Binding-site contacts:
Ligand atom N3 contacts residue DA2 of chain 1.C at 2.8 Å (h-bond).
Ligand atom O3' contacts residue GLN131 of chain 1.A at 3.3 Å (h-bond).
Ligand atom O4 contacts residue DA2 of chain 1.C at 2.9 Å (h-bond).
Ligand atom C5' contacts residue ASN226 of chain 1.A at 3.4 Å.
Ligand atom N2 contacts residue ARG276 of chain 1.A at 3.0 Å (salt-bridge).
Ligand atom N3 contacts residue DA5 of chain 1.C at 2.8 Å (h-bond).
Ligand atom O4' contacts residue ARG276 of chain 1.A at 3.1 Å (salt-bridge).
Ligand atom O2 contacts residue ARG276 of chain 1.A at 3.5 Å (salt-bridge).
Ligand atom C5 contacts residue ARG273 of chain 1.A at 3.4 Å.
Ligand atom N3 contacts residue DA2 of chain 1.C at 3.5 Å.
Ligand atom C2 contacts residue DC6 of chain 1.C at 3.4 Å.
Ligand atom O6 contacts residue DA5 of chain 1.C at 3.5 Å (h-bond).
Ligand atom O2 contacts residue DG3 of chain 1.C at 2.5 Å (h-bond).
Ligand atom O2 contacts residue DG3 of chain 1.C at 3.3 Å (h-bond).
Ligand atom N2 contacts residue DC6 of chain 1.C at 2.7 Å (h-bond).
Ligand atom C2 contacts residue DA2 of chain 1.C at 3.2 Å.
Ligand atom N2 contacts residue DA2 of chain 1.C at 3.0 Å (h-bond).
Ligand atom C4' contacts residue LEU286 of chain 1.A at 3.4 Å (hydrophobic).
Ligand atom C5' contacts residue GLN223 of chain 1.A at 3.4 Å.
Ligand atom O2 contacts residue DA5 of chain 1.C at 3.4 Å.
Ligand atom C6 contacts residue DT4 of chain 1.C at 3.5 Å.
Ligand atom C4' contacts residue GLU288 of chain 1.A at 3.5 Å.
Ligand atom O6 contacts residue DC1 of chain 1.C at 2.8 Å (h-bond).
Ligand atom O6 contacts residue ARG273 of chain 1.A at 3.1 Å (salt-bridge).
Ligand atom C2 contacts residue DG3 of chain 1.C at 3.4 Å.
Ligand atom C4' contacts residue ASN226 of chain 1.A at 3.5 Å.
Ligand atom C2 contacts residue DT4 of chain 1.C at 3.2 Å.
Ligand atom O4 contacts residue DA5 of chain 1.C at 3.1 Å (h-bond).
Ligand atom C6 contacts residue DC6 of chain 1.C at 3.4 Å.
Ligand atom N1 contacts residue DC1 of chain 1.C at 2.8 Å (h-bond).
Ligand atom C5' contacts residue LEU286 of chain 1.A at 3.4 Å (hydrophobic).
Ligand atom C1' contacts residue ARG276 of chain 1.A at 3.5 Å.
Ligand atom N1 contacts residue DT4 of chain 1.C at 2.6 Å (h-bond).
Ligand atom N4 contacts residue DG3 of chain 1.C at 3.0 Å (h-bond).
Ligand atom N1 contacts residue DA2 of chain 1.C at 3.4 Å.
Ligand atom O6 contacts residue DC6 of chain 1.C at 2.8 Å (h-bond).
Ligand atom N1 contacts residue DC6 of chain 1.C at 2.7 Å (h-bond).
Ligand atom N6 contacts residue DT4 of chain 1.C at 2.9 Å (h-bond).
Ligand atom N3 contacts residue DG3 of chain 1.C at 2.8 Å (h-bond).
Ligand atom N2 contacts residue DC1 of chain 1.C at 2.7 Å (h-bond).

A small-molecule ligand and the protein it binds are described below.
Small molecule (SMILES): Cc1cn([C@H]2C[C@H](O[P](=O)(O)OC[C@H]3O[C@@H](n4cnc5c(=O)nc(N)[nH]c54)C[C@@H]3O)[C@@H](CO[P](=O)(O)O[C@H]3C[C@H](n4ccc(N)nc4=O)O[C@@H]3CO[P](=O)(O)O[C@H]3C[C@H](n4cnc5c(N)ncnc54)O[C@@H]3CO[P](=O)(O)O[C@H]3C[C@H](n4cc(C)c(=O)[nH]c4=O)O[C@@H]3CO[P](=O)(O)O[C@H]3C[C@H](n4cnc5c(=O)nc(N)[nH]c54)O[C@@H]3COP(=O)=O)O2)c(=O)[nH]c1=O

Sequence of chain 1.A:
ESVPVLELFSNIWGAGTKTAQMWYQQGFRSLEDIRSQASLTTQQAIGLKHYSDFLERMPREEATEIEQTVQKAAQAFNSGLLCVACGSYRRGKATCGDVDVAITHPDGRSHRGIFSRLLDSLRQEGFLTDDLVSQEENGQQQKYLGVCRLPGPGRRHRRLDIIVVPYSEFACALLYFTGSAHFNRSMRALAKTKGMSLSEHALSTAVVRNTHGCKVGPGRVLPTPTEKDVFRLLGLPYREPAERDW